Binding-site contacts:
Ligand atom C2 contacts residue ASN296 of chain 1.D at 2.5 Å.
Ligand atom O5 contacts residue ASN296 of chain 1.D at 2.4 Å (h-bond).
Ligand atom C1 contacts residue ASN296 of chain 1.D at 1.5 Å.
Ligand atom C7 contacts residue ASN296 of chain 1.D at 3.3 Å.
Ligand atom C1 contacts residue ILE317 of chain 1.D at 4.1 Å (hydrophobic).
Ligand atom C8 contacts residue ASN434 of chain 1.D at 3.9 Å.
Ligand atom N2 contacts residue ASN296 of chain 1.D at 2.9 Å (h-bond).
Ligand atom O5 contacts residue ILE317 of chain 1.D at 3.7 Å.
Ligand atom C5 contacts residue ASN296 of chain 1.D at 3.7 Å.
Ligand atom C8 contacts residue GLY433 of chain 1.D at 3.3 Å.
Ligand atom C3 contacts residue ASN296 of chain 1.D at 3.7 Å.
Ligand atom O7 contacts residue NAG1 of chain 1.MB at 3.4 Å.
Ligand atom C8 contacts residue ASN296 of chain 1.D at 3.9 Å.
Ligand atom C8 contacts residue NAG1 of chain 1.MB at 3.6 Å.
Ligand atom C7 contacts residue NAG1 of chain 1.MB at 3.6 Å.
Ligand atom C4 contacts residue ASN296 of chain 1.D at 4.2 Å.
Ligand atom O7 contacts residue ASN296 of chain 1.D at 3.4 Å (h-bond).

This small molecule binds to this protein.
Small molecule (SMILES): CC(=O)N[C@@H]1[C@@H](O)[C@H](O)[C@@H](CO)O[C@H]1O

Sequence of chain 1.D:
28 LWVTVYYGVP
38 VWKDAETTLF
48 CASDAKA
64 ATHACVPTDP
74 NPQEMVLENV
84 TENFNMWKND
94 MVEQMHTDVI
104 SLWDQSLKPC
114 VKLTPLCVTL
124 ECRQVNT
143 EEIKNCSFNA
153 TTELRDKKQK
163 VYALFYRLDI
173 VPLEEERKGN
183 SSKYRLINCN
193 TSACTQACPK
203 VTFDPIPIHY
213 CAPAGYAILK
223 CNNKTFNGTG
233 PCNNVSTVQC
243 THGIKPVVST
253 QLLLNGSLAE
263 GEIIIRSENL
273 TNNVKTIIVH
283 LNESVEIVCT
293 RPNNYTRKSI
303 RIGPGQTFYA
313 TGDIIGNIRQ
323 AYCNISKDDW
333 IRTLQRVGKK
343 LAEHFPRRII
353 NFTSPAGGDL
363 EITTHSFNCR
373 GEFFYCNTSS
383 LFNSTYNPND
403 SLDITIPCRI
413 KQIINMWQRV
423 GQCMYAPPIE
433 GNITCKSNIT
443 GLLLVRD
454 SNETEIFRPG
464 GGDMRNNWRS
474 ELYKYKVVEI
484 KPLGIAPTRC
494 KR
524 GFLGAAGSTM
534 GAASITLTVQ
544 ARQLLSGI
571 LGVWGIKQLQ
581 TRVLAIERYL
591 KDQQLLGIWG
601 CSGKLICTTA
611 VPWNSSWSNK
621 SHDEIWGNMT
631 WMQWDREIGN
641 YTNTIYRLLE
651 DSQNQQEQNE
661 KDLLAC